Binding-site contacts:
Ligand atom O5 contacts residue ASN1134 of chain 1.A at 2.2 Å (h-bond).
Ligand atom C4 contacts residue ASN1134 of chain 1.A at 4.2 Å.
Ligand atom C3 contacts residue ASN1134 of chain 1.A at 3.8 Å.
Ligand atom C1 contacts residue ASN1134 of chain 1.A at 1.4 Å.
Ligand atom C5 contacts residue ASN1134 of chain 1.A at 3.5 Å.
Ligand atom N2 contacts residue ASN1134 of chain 1.A at 3.1 Å (h-bond).
Ligand atom O7 contacts residue ASN1134 of chain 1.A at 3.0 Å (h-bond).
Ligand atom C2 contacts residue ASN1134 of chain 1.A at 2.5 Å.
Ligand atom C7 contacts residue ASN1134 of chain 1.A at 3.3 Å.

Sequence of chain 1.A:
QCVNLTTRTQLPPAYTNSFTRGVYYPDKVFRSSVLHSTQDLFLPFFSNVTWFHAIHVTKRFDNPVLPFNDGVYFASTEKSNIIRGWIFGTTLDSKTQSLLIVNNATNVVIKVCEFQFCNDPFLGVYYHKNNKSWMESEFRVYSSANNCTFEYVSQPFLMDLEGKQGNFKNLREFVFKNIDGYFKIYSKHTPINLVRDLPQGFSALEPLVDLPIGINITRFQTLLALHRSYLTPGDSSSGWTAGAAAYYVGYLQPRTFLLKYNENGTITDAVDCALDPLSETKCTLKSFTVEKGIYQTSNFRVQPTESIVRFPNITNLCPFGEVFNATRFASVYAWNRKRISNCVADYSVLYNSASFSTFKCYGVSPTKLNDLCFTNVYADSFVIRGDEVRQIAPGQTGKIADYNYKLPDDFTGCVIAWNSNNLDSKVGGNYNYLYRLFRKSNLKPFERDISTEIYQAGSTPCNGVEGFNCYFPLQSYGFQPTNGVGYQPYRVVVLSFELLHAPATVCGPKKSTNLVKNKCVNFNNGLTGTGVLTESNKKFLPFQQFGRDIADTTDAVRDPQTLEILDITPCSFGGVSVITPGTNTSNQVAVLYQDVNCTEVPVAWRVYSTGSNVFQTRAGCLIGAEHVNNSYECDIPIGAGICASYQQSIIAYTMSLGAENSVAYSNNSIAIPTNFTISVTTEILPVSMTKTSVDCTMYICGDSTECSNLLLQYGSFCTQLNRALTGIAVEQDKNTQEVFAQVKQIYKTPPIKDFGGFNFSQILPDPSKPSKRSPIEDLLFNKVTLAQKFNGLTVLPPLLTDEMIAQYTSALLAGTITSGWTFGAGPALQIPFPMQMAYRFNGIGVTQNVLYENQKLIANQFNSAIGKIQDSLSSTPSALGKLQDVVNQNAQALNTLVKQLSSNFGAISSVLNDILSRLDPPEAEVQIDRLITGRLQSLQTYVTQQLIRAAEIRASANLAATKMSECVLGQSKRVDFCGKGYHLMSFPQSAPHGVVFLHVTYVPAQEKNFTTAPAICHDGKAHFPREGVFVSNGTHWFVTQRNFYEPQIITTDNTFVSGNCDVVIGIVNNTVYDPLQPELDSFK

The protein below binds the small molecule below.
Small molecule (SMILES): CC(=O)N[C@H]1[C@H](O[C@H]2[C@H](O)[C@@H](NC(C)=O)CO[C@@H]2CO)O[C@H](CO)[C@@H](O)[C@@H]1O